A small-molecule ligand and the protein it binds are described below.
Small molecule (SMILES): CCCCCC(=O)O

Sequence of chain 1.A:
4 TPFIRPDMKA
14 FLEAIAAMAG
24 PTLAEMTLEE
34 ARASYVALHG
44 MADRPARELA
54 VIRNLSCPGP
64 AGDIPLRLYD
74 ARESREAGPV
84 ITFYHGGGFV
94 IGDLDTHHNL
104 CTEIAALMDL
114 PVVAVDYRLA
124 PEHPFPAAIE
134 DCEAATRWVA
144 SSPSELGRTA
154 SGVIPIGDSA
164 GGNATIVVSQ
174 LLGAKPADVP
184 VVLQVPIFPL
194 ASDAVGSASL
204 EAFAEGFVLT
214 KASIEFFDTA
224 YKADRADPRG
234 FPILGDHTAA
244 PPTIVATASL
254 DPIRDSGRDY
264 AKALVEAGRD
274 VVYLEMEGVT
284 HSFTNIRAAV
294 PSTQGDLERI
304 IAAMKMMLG

Binding-site contacts:
Ligand atom CG contacts residue PHE206 of chain 1.A at 4.2 Å (hydrophobic).
Ligand atom O contacts residue ARG257 of chain 1.A at 3.9 Å.
Ligand atom C6 contacts residue ALA205 of chain 1.A at 4.3 Å (hydrophobic).
Ligand atom CA contacts residue ARG257 of chain 1.A at 4.1 Å.
Ligand atom OXT contacts residue ARG261 of chain 1.A at 3.0 Å (salt-bridge).
Ligand atom CB contacts residue ARG257 of chain 1.A at 3.2 Å.
Ligand atom CD contacts residue PHE206 of chain 1.A at 4.0 Å (hydrophobic).
Ligand atom C contacts residue ARG261 of chain 1.A at 3.7 Å.
Ligand atom O contacts residue ARG261 of chain 1.A at 3.1 Å (salt-bridge).
Ligand atom CG contacts residue ARG257 of chain 1.A at 4.0 Å.
Ligand atom CD contacts residue ARG257 of chain 1.A at 3.4 Å.
Ligand atom C6 contacts residue ARG257 of chain 1.A at 3.5 Å.
Ligand atom C6 contacts residue ALA201 of chain 1.A at 3.9 Å (hydrophobic).
Ligand atom C contacts residue ARG257 of chain 1.A at 3.8 Å.
Ligand atom CD contacts residue ALA205 of chain 1.A at 3.6 Å (hydrophobic).
Ligand atom OXT contacts residue ARG257 of chain 1.A at 3.7 Å.